Binding-site contacts:
Ligand atom CAI contacts residue PHE31 of chain 1.B at 3.5 Å (hydrophobic).
Ligand atom CAV contacts residue ALA161 of chain 1.B at 3.8 Å (hydrophobic).
Ligand atom CAZ contacts residue GLU68 of chain 1.B at 3.5 Å.
Ligand atom CAG contacts residue LEU151 of chain 1.B at 3.7 Å (hydrophobic).
Ligand atom CBF contacts residue ASP148 of chain 1.B at 3.9 Å.
Ligand atom CAR contacts residue LEU26 of chain 1.B at 3.6 Å (hydrophobic).
Ligand atom CAC contacts residue GLU99 of chain 1.B at 3.6 Å.
Ligand atom CAS contacts residue LEU26 of chain 1.B at 3.8 Å (hydrophobic).
Ligand atom NAW contacts residue ALA161 of chain 1.B at 4.0 Å.
Ligand atom OAB contacts residue GLU99 of chain 1.B at 3.6 Å (salt-bridge).
Ligand atom C6 contacts residue ALA161 of chain 1.B at 4.0 Å (hydrophobic).
Ligand atom OAF contacts residue MET98 of chain 1.B at 3.6 Å.
Ligand atom CAQ contacts residue LEU26 of chain 1.B at 3.7 Å (hydrophobic).
Ligand atom CBB contacts residue ASP162 of chain 1.B at 3.7 Å.
Ligand atom OAB contacts residue TYR100 of chain 1.B at 3.5 Å.
Ligand atom CBG contacts residue ASP148 of chain 1.B at 3.8 Å.
Ligand atom CAY contacts residue ASP162 of chain 1.B at 3.9 Å.
Ligand atom CAH contacts residue LEU151 of chain 1.B at 3.8 Å (hydrophobic).
Ligand atom OAB contacts residue LEU101 of chain 1.B at 2.9 Å (h-bond).
Ligand atom CAC contacts residue LEU151 of chain 1.B at 3.9 Å (hydrophobic).
Ligand atom CAP contacts residue LYS49 of chain 1.B at 3.8 Å.
Ligand atom NAD contacts residue GLU99 of chain 1.B at 2.8 Å (salt-bridge).
Ligand atom NBH contacts residue ASP148 of chain 1.B at 3.6 Å (salt-bridge).
Ligand atom CAQ contacts residue GLY27 of chain 1.B at 3.6 Å.
Ligand atom NAD contacts residue ALA47 of chain 1.B at 3.7 Å.
Ligand atom OAF contacts residue THR82 of chain 1.B at 3.0 Å (h-bond).
Ligand atom CBJ contacts residue ASP148 of chain 1.B at 3.2 Å.
Ligand atom CAI contacts residue VAL34 of chain 1.B at 3.7 Å (hydrophobic).
Ligand atom OAB contacts residue ALA47 of chain 1.B at 3.6 Å.
Ligand atom CBJ contacts residue ASP105 of chain 1.B at 3.4 Å.
Ligand atom CAJ contacts residue VAL34 of chain 1.B at 3.6 Å (hydrophobic).
Ligand atom CAC contacts residue ALA47 of chain 1.B at 3.6 Å (hydrophobic).
Ligand atom C6 contacts residue LEU151 of chain 1.B at 3.6 Å (hydrophobic).
Ligand atom CAE contacts residue THR82 of chain 1.B at 3.7 Å.
Ligand atom CAZ contacts residue LYS49 of chain 1.B at 3.7 Å.
Ligand atom CAC contacts residue LEU101 of chain 1.B at 3.8 Å (hydrophobic).
Ligand atom NAD contacts residue LEU101 of chain 1.B at 4.1 Å.
Ligand atom CAE contacts residue GLU99 of chain 1.B at 3.9 Å.
Ligand atom CAY contacts residue PHE31 of chain 1.B at 3.6 Å (hydrophobic).
Ligand atom CAU contacts residue LEU101 of chain 1.B at 3.7 Å (hydrophobic).

Sequence of chain 1.B:
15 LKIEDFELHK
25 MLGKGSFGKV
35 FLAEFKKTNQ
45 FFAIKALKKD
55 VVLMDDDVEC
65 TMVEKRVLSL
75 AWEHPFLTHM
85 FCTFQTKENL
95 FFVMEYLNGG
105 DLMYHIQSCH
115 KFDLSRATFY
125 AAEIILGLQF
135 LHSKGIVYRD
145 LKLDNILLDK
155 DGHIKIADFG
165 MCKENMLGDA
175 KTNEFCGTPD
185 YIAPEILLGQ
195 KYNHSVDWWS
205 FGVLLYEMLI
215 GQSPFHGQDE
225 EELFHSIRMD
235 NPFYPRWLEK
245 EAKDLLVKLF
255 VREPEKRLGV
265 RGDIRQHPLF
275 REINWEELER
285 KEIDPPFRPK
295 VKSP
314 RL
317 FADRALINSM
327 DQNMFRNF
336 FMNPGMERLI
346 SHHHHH

A protein and the small-molecule ligand that binds it are described below.
Small molecule (SMILES): CN(C)C[C@@H]1CC[N+]2=C(C1)C(=C1C(=O)NC(=O)C1=C1C=[N+](C)c3ccccc31)c1ccccc12